Sequence of chain 1.A:
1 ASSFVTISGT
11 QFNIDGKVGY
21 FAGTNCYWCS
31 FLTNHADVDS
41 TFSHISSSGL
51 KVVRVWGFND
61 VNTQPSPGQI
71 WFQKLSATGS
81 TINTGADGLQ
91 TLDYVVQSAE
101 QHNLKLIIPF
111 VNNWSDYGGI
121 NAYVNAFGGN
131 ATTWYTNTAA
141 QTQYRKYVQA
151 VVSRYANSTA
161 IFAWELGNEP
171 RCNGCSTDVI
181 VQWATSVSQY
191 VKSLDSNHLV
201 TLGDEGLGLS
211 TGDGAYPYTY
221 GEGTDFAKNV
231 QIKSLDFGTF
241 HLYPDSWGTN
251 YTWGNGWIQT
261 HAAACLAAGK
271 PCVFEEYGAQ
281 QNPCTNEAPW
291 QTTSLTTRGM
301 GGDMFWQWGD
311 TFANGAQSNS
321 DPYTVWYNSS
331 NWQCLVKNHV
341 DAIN

The protein below binds the small molecule below.
Small molecule (SMILES): OC[C@H]1O[C@@H](O[C@H]2[C@H](O)[C@H](O)[C@H](O)O[C@@H]2CO)[C@@H](O)[C@@H](O)[C@@H]1O

Binding-site contacts:
Ligand atom C2 contacts residue TRP247 of chain 1.A at 4.2 Å (hydrophobic).
Ligand atom O6 contacts residue ARG171 of chain 1.A at 3.9 Å.
Ligand atom O6 contacts residue GLU169 of chain 1.A at 4.3 Å.
Ligand atom C1 contacts residue TRP114 of chain 1.A at 3.7 Å (hydrophobic).
Ligand atom O3 contacts residue TRP247 of chain 1.A at 3.2 Å (h-bond).
Ligand atom C6 contacts residue TRP247 of chain 1.A at 4.2 Å (hydrophobic).
Ligand atom O3 contacts residue SER246 of chain 1.A at 4.0 Å.
Ligand atom O6 contacts residue TRP247 of chain 1.A at 3.0 Å (h-bond).
Ligand atom O3 contacts residue TRP114 of chain 1.A at 4.0 Å.
Ligand atom O2 contacts residue ARG171 of chain 1.A at 3.0 Å (salt-bridge).
Ligand atom C2 contacts residue TRP114 of chain 1.A at 4.1 Å (hydrophobic).
Ligand atom O6 contacts residue TYR243 of chain 1.A at 4.1 Å.
Ligand atom C4 contacts residue GLU169 of chain 1.A at 3.6 Å.
Ligand atom C2 contacts residue SER246 of chain 1.A at 3.9 Å.
Ligand atom O4 contacts residue TRP114 of chain 1.A at 3.6 Å.
Ligand atom C3 contacts residue GLU169 of chain 1.A at 4.3 Å.
Ligand atom C5 contacts residue TRP114 of chain 1.A at 4.2 Å (hydrophobic).
Ligand atom O2 contacts residue TRP247 of chain 1.A at 4.4 Å.
Ligand atom C3 contacts residue TRP114 of chain 1.A at 3.6 Å (hydrophobic).
Ligand atom C5 contacts residue GLU205 of chain 1.A at 4.1 Å.
Ligand atom C3 contacts residue SER246 of chain 1.A at 3.9 Å.
Ligand atom C4 contacts residue GOL1 of chain 1.D at 3.3 Å.
Ligand atom C3 contacts residue TRP247 of chain 1.A at 4.2 Å (hydrophobic).
Ligand atom C2 contacts residue ARG171 of chain 1.A at 4.1 Å.
Ligand atom C5 contacts residue GOL1 of chain 1.D at 3.8 Å.
Ligand atom O6 contacts residue GOL1 of chain 1.D at 4.4 Å.
Ligand atom C4 contacts residue ARG171 of chain 1.A at 4.0 Å.
Ligand atom O5 contacts residue ARG171 of chain 1.A at 4.0 Å.
Ligand atom O6 contacts residue TRP114 of chain 1.A at 3.8 Å.
Ligand atom O6 contacts residue GLU205 of chain 1.A at 2.9 Å (salt-bridge).
Ligand atom O4 contacts residue GOL1 of chain 1.D at 2.5 Å (h-bond).
Ligand atom C5 contacts residue GLU169 of chain 1.A at 3.5 Å.
Ligand atom C6 contacts residue GLU169 of chain 1.A at 3.9 Å.
Ligand atom O3 contacts residue ARG171 of chain 1.A at 3.2 Å (salt-bridge).
Ligand atom C6 contacts residue GLU205 of chain 1.A at 4.0 Å.
Ligand atom C4 contacts residue TRP114 of chain 1.A at 4.0 Å (hydrophobic).
Ligand atom C6 contacts residue GOL1 of chain 1.D at 3.3 Å.
Ligand atom C6 contacts residue TYR243 of chain 1.A at 3.9 Å (hydrophobic).
Ligand atom O4 contacts residue GLU169 of chain 1.A at 2.8 Å (salt-bridge).
Ligand atom C3 contacts residue ARG171 of chain 1.A at 4.0 Å.